Sequence of chain 1.E:
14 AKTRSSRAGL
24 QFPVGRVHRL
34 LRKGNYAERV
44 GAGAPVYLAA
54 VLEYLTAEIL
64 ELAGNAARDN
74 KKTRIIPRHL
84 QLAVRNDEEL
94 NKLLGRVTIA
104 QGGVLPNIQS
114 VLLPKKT

The protein below binds the small molecule below.
Small molecule (SMILES): CN(C)CCCNC(=O)CCNC(=O)c1cc(NC(=O)c2cc(NC(=O)c3cc(NC(=O)c4cc(NC(=O)CCCNC(=O)c5cc(NC(=O)c6nc(NC(=O)c7cc(NC(=O)c8nccn8C)cn7C)cn6C)cn5C)cn4C)cn3C)cn2C)cn1C

Binding-site contacts:
Ligand atom C56 contacts residue ALA14 of chain 1.E at 4.3 Å (hydrophobic).
Ligand atom N21 contacts residue ALA14 of chain 1.E at 4.3 Å.
Ligand atom C57 contacts residue ALA14 of chain 1.E at 3.2 Å (hydrophobic).